Sequence of chain 1.A:
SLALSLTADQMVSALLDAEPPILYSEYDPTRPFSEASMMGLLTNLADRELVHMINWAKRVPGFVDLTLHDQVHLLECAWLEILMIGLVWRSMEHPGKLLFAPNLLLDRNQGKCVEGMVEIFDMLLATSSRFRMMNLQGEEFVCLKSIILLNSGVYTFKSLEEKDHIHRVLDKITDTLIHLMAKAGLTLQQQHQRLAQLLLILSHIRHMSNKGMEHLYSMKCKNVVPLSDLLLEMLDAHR

This protein binds this small molecule.
Small molecule (SMILES): CC[C@H](C)[C@H](NC(=O)[C@@H](N)CCCCN)C(=O)N[C@@H](CC(C)C)C(=O)N[C@@H](CC1=NC=NC1)C(=O)N[C@@H](CCCN=C(N)N)C(=O)N[C@@H](CC(C)C)C(=O)N[C@@H](CC(C)C)C(=O)N[C@@H](CCC(N)=O)C(=O)N[C@H](C=O)CC(=O)O

Binding-site contacts:
Ligand atom O contacts residue LYS65 of chain 1.A at 3.4 Å (salt-bridge).
Ligand atom CD1 contacts residue LEU82 of chain 1.A at 3.8 Å (hydrophobic).
Ligand atom CD1 contacts residue ASP241 of chain 1.A at 3.7 Å.
Ligand atom CD2 contacts residue LEU82 of chain 1.A at 4.0 Å (hydrophobic).
Ligand atom O contacts residue LYS65 of chain 1.A at 3.1 Å (salt-bridge).
Ligand atom CA contacts residue GLU245 of chain 1.A at 3.5 Å.
Ligand atom C contacts residue GLU245 of chain 1.A at 3.5 Å.
Ligand atom NZ contacts residue GLU83 of chain 1.A at 2.7 Å (salt-bridge).
Ligand atom CB contacts residue LEU242 of chain 1.A at 3.9 Å (hydrophobic).
Ligand atom CD2 contacts residue VAL79 of chain 1.A at 4.0 Å (hydrophobic).
Ligand atom CE contacts residue GLU83 of chain 1.A at 3.4 Å.
Ligand atom C contacts residue LYS65 of chain 1.A at 3.8 Å.
Ligand atom CB contacts residue LEU75 of chain 1.A at 3.8 Å (hydrophobic).
Ligand atom CG2 contacts residue LEU242 of chain 1.A at 3.7 Å (hydrophobic).
Ligand atom CG contacts residue ILE61 of chain 1.A at 4.0 Å (hydrophobic).
Ligand atom CA contacts residue GLU245 of chain 1.A at 3.5 Å.
Ligand atom CD2 contacts residue LEU75 of chain 1.A at 3.7 Å (hydrophobic).
Ligand atom CG1 contacts residue GLU245 of chain 1.A at 3.5 Å.
Ligand atom CB contacts residue GLU245 of chain 1.A at 3.9 Å.
Ligand atom CA contacts residue LYS65 of chain 1.A at 3.9 Å.
Ligand atom NE2 contacts residue LEU75 of chain 1.A at 3.7 Å.
Ligand atom N contacts residue LEU242 of chain 1.A at 4.0 Å.
Ligand atom CD2 contacts residue MET246 of chain 1.A at 3.9 Å (hydrophobic).
Ligand atom CD1 contacts residue VAL79 of chain 1.A at 3.8 Å (hydrophobic).
Ligand atom CD1 contacts residue ILE61 of chain 1.A at 3.6 Å (hydrophobic).
Ligand atom N contacts residue GLU245 of chain 1.A at 3.9 Å.
Ligand atom CD1 contacts residue MET246 of chain 1.A at 3.7 Å (hydrophobic).
Ligand atom N contacts residue GLU245 of chain 1.A at 2.6 Å (salt-bridge).
Ligand atom CE1 contacts residue LEU75 of chain 1.A at 3.7 Å (hydrophobic).
Ligand atom NE2 contacts residue LEU75 of chain 1.A at 3.2 Å.
Ligand atom CD2 contacts residue VAL79 of chain 1.A at 3.5 Å (hydrophobic).
Ligand atom C contacts residue LYS65 of chain 1.A at 3.8 Å.
Ligand atom CB contacts residue GLU245 of chain 1.A at 3.3 Å.
Ligand atom CD2 contacts residue GLN78 of chain 1.A at 3.7 Å.
Ligand atom CD1 contacts residue LEU242 of chain 1.A at 3.8 Å (hydrophobic).
Ligand atom NZ contacts residue VAL79 of chain 1.A at 4.0 Å.
Ligand atom CD contacts residue GLU83 of chain 1.A at 3.6 Å.
Ligand atom CD2 contacts residue GLU83 of chain 1.A at 3.7 Å.
Ligand atom CD2 contacts residue ILE61 of chain 1.A at 3.7 Å (hydrophobic).
Ligand atom CG contacts residue LEU75 of chain 1.A at 3.5 Å (hydrophobic).